A protein and the small-molecule ligand that binds it are described below.
Small molecule (SMILES): CC(=O)N[C@H]1[C@H](O[C@H]2[C@H](O)[C@@H](NC(C)=O)CO[C@@H]2CO)O[C@H](CO)[C@@H](O)[C@@H]1O

Sequence of chain 60.F:
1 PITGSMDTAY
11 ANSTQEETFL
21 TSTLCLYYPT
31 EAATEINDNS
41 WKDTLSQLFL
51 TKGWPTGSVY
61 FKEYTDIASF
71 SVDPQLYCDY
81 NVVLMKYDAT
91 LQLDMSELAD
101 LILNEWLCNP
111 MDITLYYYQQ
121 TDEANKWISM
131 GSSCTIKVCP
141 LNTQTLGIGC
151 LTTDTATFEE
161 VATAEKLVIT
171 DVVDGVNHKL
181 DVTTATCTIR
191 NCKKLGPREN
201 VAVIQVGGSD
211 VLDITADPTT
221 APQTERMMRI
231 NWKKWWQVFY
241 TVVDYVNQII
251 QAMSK

Binding-site contacts:
Ligand atom N2 contacts residue ASN12 of chain 60.F at 3.8 Å.
Ligand atom O7 contacts residue ASN12 of chain 60.F at 3.7 Å.
Ligand atom C7 contacts residue ASN12 of chain 60.F at 3.9 Å.
Ligand atom O5 contacts residue ASN12 of chain 60.F at 2.7 Å (h-bond).
Ligand atom C5 contacts residue ASN12 of chain 60.F at 4.1 Å.
Ligand atom C1 contacts residue ASN12 of chain 60.F at 2.1 Å.
Ligand atom C2 contacts residue ASN12 of chain 60.F at 3.2 Å.